The small molecule below binds the protein below.
Small molecule (SMILES): Cc1ccc(Oc2nc3cc(-c4ccc5c(ccn5C)c4)c(Cl)cc3[nH]2)cc1C(=O)NO

Binding-site contacts:
Ligand atom C4 contacts residue LYS31 of chain 1.A at 3.6 Å.
Ligand atom N21 contacts residue ASP88 of chain 1.A at 2.8 Å (salt-bridge).
Ligand atom C1 contacts residue LEU18 of chain 1.A at 3.1 Å (hydrophobic).
Ligand atom C8 contacts residue THR40 of chain 1.B at 3.8 Å.
Ligand atom C21 contacts residue VAL47 of chain 1.B at 3.4 Å (hydrophobic).
Ligand atom C3 contacts residue ILE46 of chain 1.A at 3.7 Å (hydrophobic).
Ligand atom N7 contacts residue VAL11 of chain 1.A at 3.6 Å.
Ligand atom C3 contacts residue LEU18 of chain 1.A at 3.7 Å (hydrophobic).
Ligand atom C5 contacts residue VAL11 of chain 1.A at 3.8 Å (hydrophobic).
Ligand atom N8 contacts residue ASN45 of chain 1.B at 3.7 Å.
Ligand atom C23 contacts residue ARG17 of chain 1.B at 3.6 Å.
Ligand atom C4 contacts residue LEU18 of chain 1.A at 3.7 Å (hydrophobic).
Ligand atom C9 contacts residue ASP42 of chain 1.B at 3.7 Å.
Ligand atom C13 contacts residue ARG17 of chain 1.B at 3.8 Å.
Ligand atom C4 contacts residue VAL11 of chain 1.A at 3.5 Å (hydrophobic).
Ligand atom C27 contacts residue PHE27 of chain 1.A at 3.6 Å (hydrophobic).
Ligand atom C3 contacts residue LYS31 of chain 1.A at 3.7 Å.
Ligand atom C12 contacts residue ARG17 of chain 1.B at 3.7 Å.
Ligand atom O21 contacts residue THR19 of chain 1.B at 3.8 Å.
Ligand atom O25 contacts residue ASN48 of chain 1.A at 3.5 Å (h-bond).
Ligand atom C9 contacts residue THR40 of chain 1.B at 3.7 Å.
Ligand atom C1 contacts residue VAL11 of chain 1.A at 3.9 Å (hydrophobic).
Ligand atom C12 contacts residue ASP88 of chain 1.A at 3.7 Å.
Ligand atom O25 contacts residue ARG17 of chain 1.B at 3.3 Å (salt-bridge).
Ligand atom N22 contacts residue ARG17 of chain 1.B at 3.8 Å.
Ligand atom C7 contacts residue ILE46 of chain 1.A at 3.9 Å (hydrophobic).
Ligand atom C11 contacts residue ILE46 of chain 1.A at 3.8 Å (hydrophobic).
Ligand atom C29 contacts residue LYS51 of chain 1.A at 3.8 Å.
Ligand atom CL1 contacts residue ILE49 of chain 1.B at 3.8 Å.
Ligand atom CL1 contacts residue PHE90 of chain 1.A at 3.9 Å.
Ligand atom C8 contacts residue ASP42 of chain 1.B at 3.3 Å.
Ligand atom C23 contacts residue ASP88 of chain 1.A at 3.7 Å.
Ligand atom N21 contacts residue ARG17 of chain 1.B at 3.5 Å (salt-bridge).
Ligand atom C12 contacts residue ILE46 of chain 1.A at 3.7 Å (hydrophobic).
Ligand atom CL1 contacts residue VAL47 of chain 1.B at 3.5 Å.
Ligand atom O21 contacts residue ASN45 of chain 1.B at 3.7 Å.
Ligand atom C11 contacts residue ASP88 of chain 1.A at 3.7 Å.
Ligand atom C31 contacts residue ARG17 of chain 1.B at 3.6 Å.
Ligand atom C28 contacts residue PHE27 of chain 1.A at 3.6 Å (hydrophobic).
Ligand atom N21 contacts residue ILE46 of chain 1.A at 3.9 Å.

Sequence of chain 1.B:
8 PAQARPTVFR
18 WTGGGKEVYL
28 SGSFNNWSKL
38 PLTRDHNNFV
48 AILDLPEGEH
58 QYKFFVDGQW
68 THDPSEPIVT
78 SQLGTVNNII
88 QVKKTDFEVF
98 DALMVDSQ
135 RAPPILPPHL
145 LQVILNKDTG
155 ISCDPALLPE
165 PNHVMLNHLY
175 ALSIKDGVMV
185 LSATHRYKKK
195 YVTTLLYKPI

Sequence of chain 1.A:
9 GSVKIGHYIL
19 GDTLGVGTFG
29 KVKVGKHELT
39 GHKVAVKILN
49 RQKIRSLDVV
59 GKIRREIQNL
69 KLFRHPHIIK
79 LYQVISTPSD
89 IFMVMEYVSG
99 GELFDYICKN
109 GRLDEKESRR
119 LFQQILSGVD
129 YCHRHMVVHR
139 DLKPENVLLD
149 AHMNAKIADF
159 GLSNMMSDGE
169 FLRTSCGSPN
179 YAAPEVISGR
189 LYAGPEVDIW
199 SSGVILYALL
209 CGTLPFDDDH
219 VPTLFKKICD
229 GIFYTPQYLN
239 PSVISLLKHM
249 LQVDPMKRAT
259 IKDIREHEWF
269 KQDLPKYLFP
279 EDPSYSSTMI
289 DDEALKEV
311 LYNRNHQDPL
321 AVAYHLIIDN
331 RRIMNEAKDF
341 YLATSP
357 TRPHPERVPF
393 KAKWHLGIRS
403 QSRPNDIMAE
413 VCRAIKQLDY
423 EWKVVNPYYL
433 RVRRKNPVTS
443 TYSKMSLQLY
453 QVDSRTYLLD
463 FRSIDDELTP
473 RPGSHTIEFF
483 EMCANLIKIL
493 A